Binding-site contacts:
Ligand atom C contacts residue SER139 of chain 1.A at 3.4 Å.
Ligand atom C contacts residue THR88 of chain 1.A at 3.6 Å.
Ligand atom CG contacts residue GLU190 of chain 1.A at 3.4 Å.
Ligand atom O contacts residue TYR58 of chain 1.A at 3.5 Å.
Ligand atom C contacts residue TYR58 of chain 1.A at 3.8 Å (hydrophobic).
Ligand atom OE2 contacts residue THR140 of chain 1.A at 3.2 Å (h-bond).
Ligand atom CD contacts residue GLU190 of chain 1.A at 3.9 Å.
Ligand atom OXT contacts residue ARG93 of chain 1.A at 2.7 Å (salt-bridge).
Ligand atom CB contacts residue LEU135 of chain 1.A at 4.1 Å (hydrophobic).
Ligand atom CD contacts residue THR140 of chain 1.A at 3.3 Å.
Ligand atom N contacts residue TYR58 of chain 1.A at 4.2 Å.
Ligand atom N contacts residue SER139 of chain 1.A at 4.2 Å.
Ligand atom O contacts residue GLY138 of chain 1.A at 3.3 Å.
Ligand atom OE1 contacts residue THR140 of chain 1.A at 2.8 Å (h-bond).
Ligand atom OE1 contacts residue LEU189 of chain 1.A at 4.2 Å.
Ligand atom CA contacts residue TYR58 of chain 1.A at 4.2 Å (hydrophobic).
Ligand atom OE2 contacts residue GLY138 of chain 1.A at 3.7 Å.
Ligand atom CA contacts residue GLU190 of chain 1.A at 3.3 Å.
Ligand atom OXT contacts residue THR88 of chain 1.A at 2.9 Å (h-bond).
Ligand atom OE1 contacts residue GLU190 of chain 1.A at 3.7 Å.
Ligand atom O contacts residue ARG93 of chain 1.A at 2.8 Å (salt-bridge).
Ligand atom OXT contacts residue SER139 of chain 1.A at 4.1 Å.
Ligand atom OXT contacts residue LEU87 of chain 1.A at 3.6 Å.
Ligand atom CG contacts residue LEU135 of chain 1.A at 3.8 Å (hydrophobic).
Ligand atom N contacts residue GLU190 of chain 1.A at 2.7 Å (salt-bridge).
Ligand atom C contacts residue ARG93 of chain 1.A at 3.4 Å.
Ligand atom CD contacts residue LEU135 of chain 1.A at 4.0 Å (hydrophobic).
Ligand atom CB contacts residue GLU190 of chain 1.A at 4.0 Å.
Ligand atom OE2 contacts residue SER139 of chain 1.A at 3.4 Å (h-bond).
Ligand atom CB contacts residue TYR58 of chain 1.A at 3.6 Å (hydrophobic).
Ligand atom N contacts residue PRO86 of chain 1.A at 2.9 Å (h-bond).
Ligand atom CA contacts residue SER139 of chain 1.A at 3.4 Å.
Ligand atom OE2 contacts residue LEU135 of chain 1.A at 4.1 Å.
Ligand atom O contacts residue SER139 of chain 1.A at 2.9 Å (h-bond).
Ligand atom CA contacts residue PRO86 of chain 1.A at 4.0 Å (hydrophobic).
Ligand atom OXT contacts residue TYR58 of chain 1.A at 3.7 Å.
Ligand atom OXT contacts residue PRO86 of chain 1.A at 3.7 Å.
Ligand atom N contacts residue THR88 of chain 1.A at 2.9 Å (h-bond).
Ligand atom N contacts residue TYR217 of chain 1.A at 3.6 Å.
Ligand atom CA contacts residue THR88 of chain 1.A at 3.4 Å.

The small molecule below binds the protein below.
Small molecule (SMILES): N[C@@H](CCC(=O)O)C(=O)O

Sequence of chain 1.A:
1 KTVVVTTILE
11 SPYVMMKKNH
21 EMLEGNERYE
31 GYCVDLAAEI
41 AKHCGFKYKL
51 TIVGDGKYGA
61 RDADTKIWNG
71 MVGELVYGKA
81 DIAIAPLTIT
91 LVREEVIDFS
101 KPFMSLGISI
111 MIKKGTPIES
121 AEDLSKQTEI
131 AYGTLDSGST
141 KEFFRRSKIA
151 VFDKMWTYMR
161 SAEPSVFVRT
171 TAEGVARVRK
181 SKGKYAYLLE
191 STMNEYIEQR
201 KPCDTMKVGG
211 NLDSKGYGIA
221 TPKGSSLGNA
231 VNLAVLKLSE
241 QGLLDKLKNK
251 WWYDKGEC